Sequence of chain 58.B:
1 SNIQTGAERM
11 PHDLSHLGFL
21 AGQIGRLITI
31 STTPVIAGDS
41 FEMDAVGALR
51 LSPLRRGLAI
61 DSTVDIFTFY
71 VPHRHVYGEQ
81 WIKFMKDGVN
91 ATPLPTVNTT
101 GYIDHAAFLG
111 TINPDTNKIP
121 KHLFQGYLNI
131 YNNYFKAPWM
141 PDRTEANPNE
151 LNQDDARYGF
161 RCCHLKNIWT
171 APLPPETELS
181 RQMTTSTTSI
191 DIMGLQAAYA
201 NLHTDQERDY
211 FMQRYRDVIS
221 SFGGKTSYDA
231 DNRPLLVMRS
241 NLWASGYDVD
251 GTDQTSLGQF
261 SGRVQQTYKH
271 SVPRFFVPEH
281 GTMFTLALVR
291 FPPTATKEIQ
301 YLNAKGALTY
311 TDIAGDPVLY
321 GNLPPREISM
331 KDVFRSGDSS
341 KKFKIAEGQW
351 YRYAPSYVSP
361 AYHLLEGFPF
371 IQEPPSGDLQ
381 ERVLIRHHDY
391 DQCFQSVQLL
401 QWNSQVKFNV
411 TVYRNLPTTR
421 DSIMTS

Binding-site contacts:
Ligand atom P contacts residue GLU207 of chain 58.B at 3.4 Å.
Ligand atom O3' contacts residue THR5 of chain 32.B at 3.1 Å (h-bond).
Ligand atom N7 contacts residue GLY26 of chain 58.D at 2.7 Å.
Ligand atom C5 contacts residue ALA7 of chain 32.B at 2.7 Å (hydrophobic).
Ligand atom N6 contacts residue ASP217 of chain 58.B at 2.8 Å (salt-bridge).
Ligand atom OP1 contacts residue ARG28 of chain 58.D at 2.7 Å (salt-bridge).
Ligand atom C4' contacts residue GLY6 of chain 32.B at 3.1 Å.
Ligand atom C3' contacts residue THR5 of chain 32.B at 3.2 Å.
Ligand atom OP1 contacts residue PHE211 of chain 58.B at 2.1 Å.
Ligand atom C4' contacts residue THR5 of chain 32.B at 2.6 Å.
Ligand atom P contacts residue TYR31 of chain 58.D at 3.5 Å.
Ligand atom P contacts residue ARG420 of chain 59.B at 2.5 Å.
Ligand atom N6 contacts residue GLY26 of chain 58.D at 3.1 Å.
Ligand atom C8 contacts residue ALA27 of chain 58.D at 2.0 Å (hydrophobic).
Ligand atom C5 contacts residue GLY26 of chain 58.D at 3.5 Å.
Ligand atom O5' contacts residue TYR31 of chain 58.D at 2.2 Å (h-bond).
Ligand atom O5' contacts residue ARG420 of chain 59.B at 2.9 Å (salt-bridge).
Ligand atom C5 contacts residue ALA27 of chain 58.D at 2.9 Å (hydrophobic).
Ligand atom C3' contacts residue GLY6 of chain 32.B at 3.2 Å.
Ligand atom C6 contacts residue ALA7 of chain 32.B at 2.7 Å (hydrophobic).
Ligand atom N7 contacts residue ALA27 of chain 58.D at 1.6 Å.
Ligand atom C5' contacts residue ARG28 of chain 58.D at 2.8 Å.
Ligand atom OP1 contacts residue THR418 of chain 59.B at 3.2 Å.
Ligand atom OP1 contacts residue ARG420 of chain 59.B at 2.4 Å (salt-bridge).
Ligand atom N9 contacts residue ALA27 of chain 58.D at 3.1 Å.
Ligand atom N6 contacts residue ALA27 of chain 58.D at 3.2 Å (h-bond).
Ligand atom OP2 contacts residue ARG420 of chain 59.B at 3.4 Å (salt-bridge).
Ligand atom O3' contacts residue GLY6 of chain 32.B at 2.3 Å (h-bond).
Ligand atom C4' contacts residue ARG420 of chain 59.B at 3.4 Å.
Ligand atom OP2 contacts residue GLU207 of chain 58.B at 2.0 Å (salt-bridge).
Ligand atom C1' contacts residue GLY6 of chain 32.B at 2.9 Å.
Ligand atom O5' contacts residue ARG28 of chain 58.D at 3.1 Å (salt-bridge).
Ligand atom P contacts residue ARG28 of chain 58.D at 3.4 Å.
Ligand atom O4' contacts residue ARG420 of chain 59.B at 3.2 Å (salt-bridge).
Ligand atom O4' contacts residue GLY6 of chain 32.B at 2.9 Å.
Ligand atom O3' contacts residue TYR31 of chain 58.D at 3.2 Å (h-bond).
Ligand atom O3' contacts residue ARG420 of chain 59.B at 1.7 Å (salt-bridge).
Ligand atom C5' contacts residue THR5 of chain 32.B at 3.1 Å.
Ligand atom C8 contacts residue ARG28 of chain 58.D at 3.1 Å.
Ligand atom C5' contacts residue TYR31 of chain 58.D at 3.0 Å (hydrophobic).

This small molecule binds to this protein.
Small molecule (SMILES): Nc1ccn([C@H]2C[C@H](O)[C@@H](CO[P](=O)(O)O[C@H]3C[C@H](n4cnc5c(N)ncnc54)O[C@@H]3CO[P](=O)(O)O[C@H]3C[C@H](n4cnc5c(N)ncnc54)O[C@@H]3CO[P](=O)(O)O[C@H]3C[C@H](n4cnc5c(N)ncnc54)O[C@@H]3COP(=O)(O)O)O2)c(=O)n1

Sequence of chain 59.B:
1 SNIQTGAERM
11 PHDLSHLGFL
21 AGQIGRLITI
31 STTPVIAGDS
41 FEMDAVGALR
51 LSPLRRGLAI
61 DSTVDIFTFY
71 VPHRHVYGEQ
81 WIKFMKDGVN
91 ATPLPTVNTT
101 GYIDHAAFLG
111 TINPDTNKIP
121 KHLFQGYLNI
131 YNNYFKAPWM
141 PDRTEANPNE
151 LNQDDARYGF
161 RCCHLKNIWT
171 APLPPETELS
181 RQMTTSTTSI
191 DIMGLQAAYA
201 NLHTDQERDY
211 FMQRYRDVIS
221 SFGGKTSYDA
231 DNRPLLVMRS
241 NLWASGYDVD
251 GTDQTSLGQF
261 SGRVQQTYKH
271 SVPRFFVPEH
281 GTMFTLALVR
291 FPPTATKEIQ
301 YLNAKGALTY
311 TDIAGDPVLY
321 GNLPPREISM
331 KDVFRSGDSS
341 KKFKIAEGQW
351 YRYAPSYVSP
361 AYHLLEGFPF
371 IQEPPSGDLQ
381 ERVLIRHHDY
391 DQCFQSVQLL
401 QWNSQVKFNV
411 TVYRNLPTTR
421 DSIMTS

Sequence of chain 32.B:
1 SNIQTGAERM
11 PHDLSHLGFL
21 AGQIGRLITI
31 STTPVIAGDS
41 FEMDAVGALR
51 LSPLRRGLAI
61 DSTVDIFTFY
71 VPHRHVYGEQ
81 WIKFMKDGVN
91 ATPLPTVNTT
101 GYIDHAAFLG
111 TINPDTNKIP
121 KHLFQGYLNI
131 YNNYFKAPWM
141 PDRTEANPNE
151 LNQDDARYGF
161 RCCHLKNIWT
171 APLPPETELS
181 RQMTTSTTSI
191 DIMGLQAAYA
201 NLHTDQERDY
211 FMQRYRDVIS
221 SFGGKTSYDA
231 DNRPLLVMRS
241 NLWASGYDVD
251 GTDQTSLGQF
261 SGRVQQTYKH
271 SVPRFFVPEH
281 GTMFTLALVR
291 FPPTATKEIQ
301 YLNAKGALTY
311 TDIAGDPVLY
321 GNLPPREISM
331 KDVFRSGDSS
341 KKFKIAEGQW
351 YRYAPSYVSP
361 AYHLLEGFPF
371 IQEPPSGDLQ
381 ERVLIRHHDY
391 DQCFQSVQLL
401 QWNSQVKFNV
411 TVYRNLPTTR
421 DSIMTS

Sequence of chain 58.D:
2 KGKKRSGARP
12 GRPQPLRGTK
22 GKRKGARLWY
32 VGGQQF